The small molecule below binds the protein below.
Small molecule (SMILES): CC(=O)N[C@H]1[C@H](O[C@H]2[C@H](O)[C@@H](NC(C)=O)CO[C@@H]2CO)O[C@H](CO)[C@@H](O)[C@@H]1O

Binding-site contacts:
Ligand atom C1 contacts residue ASN1131 of chain 1.B at 1.4 Å.
Ligand atom C5 contacts residue ASN1131 of chain 1.B at 3.7 Å.
Ligand atom O5 contacts residue ASN1131 of chain 1.B at 2.4 Å (h-bond).
Ligand atom N2 contacts residue ASN1131 of chain 1.B at 2.7 Å (h-bond).
Ligand atom C3 contacts residue ASN1131 of chain 1.B at 3.8 Å.
Ligand atom C4 contacts residue ASN1131 of chain 1.B at 4.2 Å.
Ligand atom C2 contacts residue ASN1131 of chain 1.B at 2.5 Å.
Ligand atom C7 contacts residue ASN1131 of chain 1.B at 3.7 Å.
Ligand atom C8 contacts residue ASN1131 of chain 1.B at 3.9 Å.

Sequence of chain 1.B:
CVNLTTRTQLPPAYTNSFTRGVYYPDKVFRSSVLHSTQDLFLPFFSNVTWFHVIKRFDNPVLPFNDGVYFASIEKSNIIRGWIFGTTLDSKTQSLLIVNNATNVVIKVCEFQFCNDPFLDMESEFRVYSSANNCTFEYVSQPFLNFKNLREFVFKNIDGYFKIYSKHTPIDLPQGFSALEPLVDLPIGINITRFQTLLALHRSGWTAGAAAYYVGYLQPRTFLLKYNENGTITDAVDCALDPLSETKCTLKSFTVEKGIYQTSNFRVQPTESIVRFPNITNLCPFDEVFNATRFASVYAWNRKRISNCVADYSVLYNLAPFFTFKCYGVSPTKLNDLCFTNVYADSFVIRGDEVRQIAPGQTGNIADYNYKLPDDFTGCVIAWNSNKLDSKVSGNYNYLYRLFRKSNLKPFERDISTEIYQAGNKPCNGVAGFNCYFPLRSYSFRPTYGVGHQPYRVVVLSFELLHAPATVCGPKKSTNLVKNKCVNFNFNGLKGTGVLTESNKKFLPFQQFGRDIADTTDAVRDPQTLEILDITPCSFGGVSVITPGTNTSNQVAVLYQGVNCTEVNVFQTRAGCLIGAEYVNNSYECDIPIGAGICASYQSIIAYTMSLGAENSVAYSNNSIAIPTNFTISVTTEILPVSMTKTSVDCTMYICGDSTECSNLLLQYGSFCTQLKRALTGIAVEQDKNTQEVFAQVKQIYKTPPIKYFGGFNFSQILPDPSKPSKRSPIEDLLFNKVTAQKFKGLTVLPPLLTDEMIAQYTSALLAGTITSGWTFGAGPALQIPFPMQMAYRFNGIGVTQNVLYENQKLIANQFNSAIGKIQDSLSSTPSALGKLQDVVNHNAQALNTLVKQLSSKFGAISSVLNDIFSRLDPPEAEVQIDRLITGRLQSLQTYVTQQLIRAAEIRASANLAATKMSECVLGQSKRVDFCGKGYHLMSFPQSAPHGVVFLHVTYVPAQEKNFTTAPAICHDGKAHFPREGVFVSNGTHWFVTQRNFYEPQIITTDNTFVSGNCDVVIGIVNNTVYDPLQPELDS